Binding-site contacts:
Ligand atom P6 contacts residue LYS82 of chain 1.B at 3.7 Å.
Ligand atom O14 contacts residue DG21 of chain 1.H at 0.9 Å (h-bond).
Ligand atom O5 contacts residue DG21 of chain 1.H at 1.0 Å (h-bond).
Ligand atom O9 contacts residue DG21 of chain 1.H at 0.5 Å (h-bond).
Ligand atom O15 contacts residue LYS82 of chain 1.B at 2.5 Å (salt-bridge).
Ligand atom C7 contacts residue LYS82 of chain 1.D at 4.2 Å.
Ligand atom P6 contacts residue DG21 of chain 1.H at 0.7 Å.
Ligand atom O11 contacts residue DG21 of chain 1.H at 2.0 Å.
Ligand atom C7 contacts residue DG21 of chain 1.H at 0.7 Å.
Ligand atom C4 contacts residue DG21 of chain 1.H at 0.6 Å.
Ligand atom P1 contacts residue DG21 of chain 1.H at 0.6 Å.
Ligand atom O8 contacts residue LYS82 of chain 1.D at 3.4 Å (salt-bridge).
Ligand atom O14 contacts residue LYS82 of chain 1.B at 3.7 Å.
Ligand atom O11 contacts residue LYS82 of chain 1.B at 3.9 Å.
Ligand atom C3 contacts residue DG21 of chain 1.H at 0.9 Å.
Ligand atom O13 contacts residue DG21 of chain 1.H at 0.7 Å (h-bond).
Ligand atom O15 contacts residue DG21 of chain 1.H at 0.6 Å (h-bond).
Ligand atom O9 contacts residue LYS82 of chain 1.B at 2.9 Å (salt-bridge).
Ligand atom P6 contacts residue HIS2 of chain 1.B at 4.3 Å.
Ligand atom O2 contacts residue LYS82 of chain 1.B at 4.1 Å.
Ligand atom O2 contacts residue DG21 of chain 1.H at 1.2 Å.
Ligand atom O5 contacts residue LYS82 of chain 1.B at 4.5 Å.
Ligand atom O8 contacts residue DG21 of chain 1.H at 1.4 Å (h-bond).
Ligand atom C4 contacts residue LYS82 of chain 1.D at 4.0 Å.
Ligand atom O14 contacts residue ASN139 of chain 1.B at 4.0 Å.
Ligand atom O13 contacts residue HIS2 of chain 1.B at 2.8 Å (h-bond).
Ligand atom O10 contacts residue LYS82 of chain 1.D at 3.5 Å (salt-bridge).
Ligand atom O10 contacts residue DG21 of chain 1.H at 1.5 Å.
Ligand atom O7 contacts residue DG21 of chain 1.H at 0.9 Å (h-bond).
Ligand atom P1 contacts residue LYS82 of chain 1.B at 3.8 Å.

A small-molecule ligand and the protein it binds are described below.
Small molecule (SMILES): O=C(O)[C@@H](COP(=O)(O)O)OP(=O)(O)O

Sequence of chain 1.D:
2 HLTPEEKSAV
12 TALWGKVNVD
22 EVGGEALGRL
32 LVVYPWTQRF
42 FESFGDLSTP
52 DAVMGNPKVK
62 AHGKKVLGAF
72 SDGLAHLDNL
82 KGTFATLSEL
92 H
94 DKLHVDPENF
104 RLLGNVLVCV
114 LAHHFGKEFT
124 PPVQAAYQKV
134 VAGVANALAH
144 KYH

Sequence of chain 1.B:
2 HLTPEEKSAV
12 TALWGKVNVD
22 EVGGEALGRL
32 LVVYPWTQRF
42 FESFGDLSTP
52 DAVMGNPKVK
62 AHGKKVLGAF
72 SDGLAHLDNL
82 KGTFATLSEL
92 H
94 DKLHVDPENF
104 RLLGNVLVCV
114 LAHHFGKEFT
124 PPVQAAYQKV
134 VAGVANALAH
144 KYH